This protein binds this small molecule.
Small molecule (SMILES): C#Cc1cccc(CN2CCC3=C(C2)C(=O)N(Cc2ccc(Cl)cc2)C2=NCCN23)c1

Sequence of chain 1.C:
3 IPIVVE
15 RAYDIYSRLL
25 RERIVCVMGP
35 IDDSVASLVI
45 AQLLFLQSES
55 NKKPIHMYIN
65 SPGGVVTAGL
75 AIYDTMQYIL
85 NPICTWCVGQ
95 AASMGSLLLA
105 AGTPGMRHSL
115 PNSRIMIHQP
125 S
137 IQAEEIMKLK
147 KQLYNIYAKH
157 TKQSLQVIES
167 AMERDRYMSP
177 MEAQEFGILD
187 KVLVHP

Sequence of chain 1.D:
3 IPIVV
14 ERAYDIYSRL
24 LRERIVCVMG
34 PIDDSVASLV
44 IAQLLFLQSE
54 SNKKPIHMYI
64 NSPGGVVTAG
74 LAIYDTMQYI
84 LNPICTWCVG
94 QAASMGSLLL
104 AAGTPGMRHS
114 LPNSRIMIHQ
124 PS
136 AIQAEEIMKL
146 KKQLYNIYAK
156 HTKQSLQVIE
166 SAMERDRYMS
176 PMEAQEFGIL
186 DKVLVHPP

Binding-site contacts:
Ligand atom C11 contacts residue TYR62 of chain 1.D at 3.1 Å (hydrophobic).
Ligand atom C07 contacts residue TYR62 of chain 1.D at 3.8 Å (hydrophobic).
Ligand atom C02 contacts residue VAL92 of chain 1.D at 3.3 Å (hydrophobic).
Ligand atom C15 contacts residue GLU26 of chain 1.D at 3.7 Å.
Ligand atom C24 contacts residue GLU26 of chain 1.D at 3.3 Å.
Ligand atom C18 contacts residue PHE49 of chain 1.C at 3.9 Å (hydrophobic).
Ligand atom C29 contacts residue HIS60 of chain 1.D at 3.8 Å.
Ligand atom C30 contacts residue TYR62 of chain 1.D at 3.4 Å (hydrophobic).
Ligand atom C05 contacts residue TYR82 of chain 1.C at 3.8 Å (hydrophobic).
Ligand atom C06 contacts residue TYR82 of chain 1.C at 3.4 Å (hydrophobic).
Ligand atom C22 contacts residue GLU26 of chain 1.D at 3.9 Å.
Ligand atom N23 contacts residue GLU26 of chain 1.D at 2.7 Å (salt-bridge).
Ligand atom C08 contacts residue TRP90 of chain 1.D at 3.7 Å (hydrophobic).
Ligand atom C08 contacts residue TYR62 of chain 1.D at 3.8 Å (hydrophobic).
Ligand atom C25 contacts residue HIS60 of chain 1.D at 3.4 Å.
Ligand atom O27 contacts residue LEU48 of chain 1.C at 3.6 Å.
Ligand atom C04 contacts residue THR79 of chain 1.C at 3.6 Å.
Ligand atom CL19 contacts residue PHE49 of chain 1.C at 3.6 Å.
Ligand atom C01 contacts residue TYR62 of chain 1.D at 3.6 Å (hydrophobic).
Ligand atom C05 contacts residue LEU114 of chain 1.D at 3.7 Å (hydrophobic).
Ligand atom C17 contacts residue LEU48 of chain 1.C at 3.6 Å (hydrophobic).
Ligand atom CL19 contacts residue LEU23 of chain 1.D at 3.6 Å.
Ligand atom C16 contacts residue ILE28 of chain 1.D at 3.9 Å (hydrophobic).
Ligand atom C30 contacts residue TRP90 of chain 1.D at 3.4 Å (hydrophobic).
Ligand atom C20 contacts residue SER52 of chain 1.C at 3.6 Å.
Ligand atom C31 contacts residue TYR62 of chain 1.D at 3.4 Å (hydrophobic).
Ligand atom C16 contacts residue LEU48 of chain 1.C at 3.8 Å (hydrophobic).
Ligand atom C04 contacts residue LEU114 of chain 1.D at 3.6 Å (hydrophobic).
Ligand atom C21 contacts residue SER52 of chain 1.C at 3.5 Å.
Ligand atom C03 contacts residue VAL92 of chain 1.D at 3.9 Å (hydrophobic).
Ligand atom C21 contacts residue GLU26 of chain 1.D at 3.4 Å.
Ligand atom C29 contacts residue TYR62 of chain 1.D at 3.3 Å (hydrophobic).
Ligand atom C20 contacts residue GLU26 of chain 1.D at 3.5 Å.
Ligand atom N09 contacts residue TYR62 of chain 1.D at 2.8 Å (h-bond).
Ligand atom C28 contacts residue TYR62 of chain 1.D at 3.2 Å (hydrophobic).
Ligand atom C14 contacts residue GLU26 of chain 1.D at 3.7 Å.
Ligand atom C10 contacts residue TYR62 of chain 1.D at 3.1 Å (hydrophobic).
Ligand atom C01 contacts residue VAL92 of chain 1.D at 3.3 Å (hydrophobic).
Ligand atom C02 contacts residue TYR62 of chain 1.D at 3.8 Å (hydrophobic).
Ligand atom C17 contacts residue LEU23 of chain 1.D at 3.9 Å (hydrophobic).